Sequence of chain 1.F:
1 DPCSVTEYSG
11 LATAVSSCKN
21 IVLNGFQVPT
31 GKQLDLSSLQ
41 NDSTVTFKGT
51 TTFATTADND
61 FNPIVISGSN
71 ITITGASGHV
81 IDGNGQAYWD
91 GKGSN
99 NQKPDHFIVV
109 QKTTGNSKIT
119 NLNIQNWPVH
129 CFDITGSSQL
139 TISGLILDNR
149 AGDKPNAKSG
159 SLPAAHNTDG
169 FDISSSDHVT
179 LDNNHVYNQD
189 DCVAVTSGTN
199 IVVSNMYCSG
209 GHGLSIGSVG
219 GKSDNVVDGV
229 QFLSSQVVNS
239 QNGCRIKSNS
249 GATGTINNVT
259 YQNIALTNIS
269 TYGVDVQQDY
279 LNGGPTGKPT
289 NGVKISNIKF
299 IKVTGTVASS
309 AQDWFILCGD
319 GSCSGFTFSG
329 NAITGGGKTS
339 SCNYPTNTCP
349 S

Binding-site contacts:
Ligand atom O6 contacts residue THR44 of chain 1.F at 3.9 Å.
Ligand atom C7 contacts residue ASN70 of chain 1.F at 3.5 Å.
Ligand atom C4 contacts residue ASN70 of chain 1.F at 4.2 Å.
Ligand atom N2 contacts residue ASP42 of chain 1.F at 4.4 Å.
Ligand atom O5 contacts residue ASN70 of chain 1.F at 2.2 Å (h-bond).
Ligand atom C1 contacts residue ASN70 of chain 1.F at 1.4 Å.
Ligand atom O6 contacts residue THR72 of chain 1.F at 3.9 Å.
Ligand atom C7 contacts residue ASP42 of chain 1.F at 4.3 Å.
Ligand atom C1 contacts residue ASP42 of chain 1.F at 3.6 Å.
Ligand atom C2 contacts residue ASN70 of chain 1.F at 2.5 Å.
Ligand atom C5 contacts residue ASP42 of chain 1.F at 4.5 Å.
Ligand atom N2 contacts residue ASN70 of chain 1.F at 3.1 Å (h-bond).
Ligand atom O5 contacts residue ASP42 of chain 1.F at 3.7 Å.
Ligand atom O7 contacts residue ASN70 of chain 1.F at 3.6 Å (h-bond).
Ligand atom O7 contacts residue ASP42 of chain 1.F at 3.5 Å (salt-bridge).
Ligand atom C5 contacts residue ASN70 of chain 1.F at 3.6 Å.
Ligand atom C6 contacts residue ASP42 of chain 1.F at 3.8 Å.
Ligand atom C3 contacts residue ASN70 of chain 1.F at 3.8 Å.
Ligand atom O6 contacts residue ASP42 of chain 1.F at 4.3 Å.
Ligand atom C2 contacts residue ASP42 of chain 1.F at 3.7 Å.

This protein binds this small molecule.
Small molecule (SMILES): CC(=O)N[C@H]1[C@H](O[C@H]2[C@H](O)[C@@H](NC(C)=O)CO[C@@H]2CO)O[C@H](CO)[C@@H](O)[C@@H]1O